Sequence of chain 1.D:
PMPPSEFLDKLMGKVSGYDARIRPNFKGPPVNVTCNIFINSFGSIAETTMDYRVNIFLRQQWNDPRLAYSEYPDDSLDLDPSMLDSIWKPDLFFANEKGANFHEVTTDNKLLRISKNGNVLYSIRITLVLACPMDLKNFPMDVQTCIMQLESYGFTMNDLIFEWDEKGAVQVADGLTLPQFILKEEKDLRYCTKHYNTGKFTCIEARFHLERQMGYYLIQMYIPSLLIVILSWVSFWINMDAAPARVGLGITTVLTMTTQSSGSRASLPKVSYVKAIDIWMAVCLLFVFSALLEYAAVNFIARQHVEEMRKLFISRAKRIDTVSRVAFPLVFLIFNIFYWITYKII

Binding-site contacts:
Ligand atom C5 contacts residue ASN62 of chain 1.D at 3.7 Å.
Ligand atom O5 contacts residue ASN62 of chain 1.D at 2.4 Å (h-bond).
Ligand atom C8 contacts residue PRO60 of chain 1.D at 4.1 Å (hydrophobic).
Ligand atom C8 contacts residue ASN55 of chain 1.D at 3.9 Å.
Ligand atom C1 contacts residue ASN62 of chain 1.D at 1.4 Å.
Ligand atom C2 contacts residue ASN62 of chain 1.D at 2.5 Å.
Ligand atom N2 contacts residue PRO59 of chain 1.D at 3.9 Å.
Ligand atom C1 contacts residue PRO60 of chain 1.D at 4.4 Å (hydrophobic).
Ligand atom O3 contacts residue PRO59 of chain 1.D at 4.3 Å.
Ligand atom O7 contacts residue ASN62 of chain 1.D at 3.6 Å.
Ligand atom N2 contacts residue PRO60 of chain 1.D at 3.8 Å.
Ligand atom C3 contacts residue PRO59 of chain 1.D at 4.3 Å (hydrophobic).
Ligand atom C7 contacts residue PRO60 of chain 1.D at 4.4 Å (hydrophobic).
Ligand atom C8 contacts residue PRO59 of chain 1.D at 4.0 Å (hydrophobic).
Ligand atom C3 contacts residue ASN62 of chain 1.D at 3.8 Å.
Ligand atom C7 contacts residue ASN62 of chain 1.D at 3.5 Å.
Ligand atom N2 contacts residue ASN62 of chain 1.D at 2.9 Å (h-bond).
Ligand atom C4 contacts residue ASN62 of chain 1.D at 4.2 Å.

This protein binds this small molecule.
Small molecule (SMILES): CC(=O)N[C@H]1[C@H](O[C@H]2[C@H](O)[C@@H](NC(C)=O)CO[C@@H]2CO)O[C@H](CO)[C@@H](O[C@@H]2O[C@H](CO)[C@@H](O)[C@H](O)[C@@H]2O)[C@@H]1O